Binding-site contacts:
Ligand atom C7 contacts residue ASN154 of chain 8.A at 3.5 Å.
Ligand atom C4 contacts residue HIS104 of chain 8.C at 4.0 Å.
Ligand atom O4 contacts residue HIS104 of chain 8.C at 3.8 Å.
Ligand atom O7 contacts residue ASN154 of chain 8.A at 3.2 Å (h-bond).
Ligand atom O5 contacts residue ASN154 of chain 8.A at 2.3 Å (h-bond).
Ligand atom C3 contacts residue ASN154 of chain 8.A at 3.8 Å.
Ligand atom C2 contacts residue HIS104 of chain 8.C at 4.2 Å.
Ligand atom C1 contacts residue ASN154 of chain 8.A at 1.4 Å.
Ligand atom C6 contacts residue HIS104 of chain 8.C at 3.8 Å.
Ligand atom O5 contacts residue HIS104 of chain 8.C at 3.7 Å.
Ligand atom C3 contacts residue HIS104 of chain 8.C at 3.7 Å.
Ligand atom C2 contacts residue ASN154 of chain 8.A at 2.5 Å.
Ligand atom O6 contacts residue HIS104 of chain 8.C at 3.6 Å.
Ligand atom C1 contacts residue HIS104 of chain 8.C at 3.5 Å.
Ligand atom C5 contacts residue ASN154 of chain 8.A at 3.6 Å.
Ligand atom C5 contacts residue HIS104 of chain 8.C at 3.4 Å.
Ligand atom C4 contacts residue ASN154 of chain 8.A at 4.2 Å.
Ligand atom N2 contacts residue ASN154 of chain 8.A at 3.0 Å (h-bond).

A protein and the small-molecule ligand that binds it are described below.
Small molecule (SMILES): CC(=O)N[C@@H]1[C@@H](O)[C@H](O)[C@@H](CO)O[C@H]1O

Sequence of chain 8.A:
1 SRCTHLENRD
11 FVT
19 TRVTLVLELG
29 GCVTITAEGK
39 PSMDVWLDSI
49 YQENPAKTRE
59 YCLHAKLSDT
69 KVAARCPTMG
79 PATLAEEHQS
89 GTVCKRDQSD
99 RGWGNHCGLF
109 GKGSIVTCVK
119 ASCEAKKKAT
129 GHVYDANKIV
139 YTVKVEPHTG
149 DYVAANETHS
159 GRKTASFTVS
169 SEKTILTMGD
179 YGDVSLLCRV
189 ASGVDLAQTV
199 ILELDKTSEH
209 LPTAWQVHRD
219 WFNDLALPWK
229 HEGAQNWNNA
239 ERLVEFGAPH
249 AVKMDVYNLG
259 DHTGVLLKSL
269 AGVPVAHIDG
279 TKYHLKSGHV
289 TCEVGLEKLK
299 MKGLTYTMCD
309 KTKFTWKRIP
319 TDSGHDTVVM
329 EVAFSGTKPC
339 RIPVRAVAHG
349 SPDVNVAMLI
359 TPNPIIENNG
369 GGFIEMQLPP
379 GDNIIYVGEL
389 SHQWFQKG

Sequence of chain 8.C:
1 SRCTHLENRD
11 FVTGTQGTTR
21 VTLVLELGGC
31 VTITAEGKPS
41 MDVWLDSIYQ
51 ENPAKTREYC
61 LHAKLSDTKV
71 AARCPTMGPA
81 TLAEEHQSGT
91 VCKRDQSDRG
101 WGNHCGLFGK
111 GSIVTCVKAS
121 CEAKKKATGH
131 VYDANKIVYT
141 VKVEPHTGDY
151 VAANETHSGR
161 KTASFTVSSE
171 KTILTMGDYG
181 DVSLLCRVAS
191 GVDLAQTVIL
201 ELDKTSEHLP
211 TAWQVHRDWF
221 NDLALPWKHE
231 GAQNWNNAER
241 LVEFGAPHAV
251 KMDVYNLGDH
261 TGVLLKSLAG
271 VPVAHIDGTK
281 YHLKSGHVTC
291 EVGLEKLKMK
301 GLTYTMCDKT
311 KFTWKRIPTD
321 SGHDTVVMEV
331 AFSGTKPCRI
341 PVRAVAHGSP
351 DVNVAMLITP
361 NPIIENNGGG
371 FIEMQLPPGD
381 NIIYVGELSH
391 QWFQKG